Binding-site contacts:
Ligand atom C7 contacts residue ARG25 of chain 1.A at 4.0 Å.
Ligand atom C2 contacts residue SER24 of chain 1.A at 3.8 Å.
Ligand atom C7 contacts residue ASN42 of chain 1.A at 3.3 Å.
Ligand atom O5 contacts residue ASN42 of chain 1.A at 2.4 Å (h-bond).
Ligand atom N2 contacts residue SER24 of chain 1.A at 3.0 Å (h-bond).
Ligand atom C1 contacts residue ASN42 of chain 1.A at 1.4 Å.
Ligand atom C8 contacts residue TRP23 of chain 1.A at 3.6 Å (hydrophobic).
Ligand atom C3 contacts residue ASN42 of chain 1.A at 3.9 Å.
Ligand atom C3 contacts residue SER24 of chain 1.A at 4.3 Å.
Ligand atom C1 contacts residue SER24 of chain 1.A at 3.8 Å.
Ligand atom C8 contacts residue SER24 of chain 1.A at 3.6 Å.
Ligand atom C2 contacts residue ASN42 of chain 1.A at 2.5 Å.
Ligand atom C8 contacts residue ARG25 of chain 1.A at 3.8 Å.
Ligand atom O7 contacts residue ASP43 of chain 1.A at 4.3 Å.
Ligand atom N2 contacts residue ARG25 of chain 1.A at 4.4 Å.
Ligand atom O7 contacts residue ARG25 of chain 1.A at 3.5 Å (salt-bridge).
Ligand atom N2 contacts residue ASN42 of chain 1.A at 3.0 Å (h-bond).
Ligand atom O7 contacts residue ASN42 of chain 1.A at 3.2 Å (h-bond).
Ligand atom C4 contacts residue ASN42 of chain 1.A at 4.3 Å.
Ligand atom C7 contacts residue SER24 of chain 1.A at 3.6 Å.
Ligand atom C5 contacts residue ASN42 of chain 1.A at 3.7 Å.

Sequence of chain 1.A:
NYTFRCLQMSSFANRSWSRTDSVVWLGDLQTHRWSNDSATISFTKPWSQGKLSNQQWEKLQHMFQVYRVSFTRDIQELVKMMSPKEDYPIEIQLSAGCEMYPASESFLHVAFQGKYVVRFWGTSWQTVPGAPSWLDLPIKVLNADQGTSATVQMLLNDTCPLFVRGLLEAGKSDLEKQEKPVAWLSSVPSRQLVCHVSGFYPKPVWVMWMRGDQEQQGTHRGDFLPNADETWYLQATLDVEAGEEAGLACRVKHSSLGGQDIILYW

A protein and the small-molecule ligand that binds it are described below.
Small molecule (SMILES): CC(=O)N[C@@H]1[C@@H](O)[C@H](O)[C@@H](CO)O[C@H]1O